A small-molecule ligand and the protein it binds are described below.
Small molecule (SMILES): CC(=O)N[C@H]1[C@@H](O[C@H]2[C@H](O)[C@@H](NC(C)=O)CO[C@@H]2CO[C@H]2O[C@@H](C)[C@@H](O)[C@@H](O)[C@@H]2O)O[C@H](CO)[C@@H](O[C@@H]2O[C@H](CO[C@H]3O[C@H](CO)[C@@H](O)[C@H](O)[C@@H]3O[C@@H]3O[C@H](CO)[C@@H](O)[C@H](O)[C@H]3NC(C)=O)[C@@H](O)[C@H](O[C@H]3O[C@H](CO)[C@@H](O)[C@H](O)[C@@H]3O[C@@H]3O[C@H](CO)[C@@H](O)[C@H](O)[C@H]3NC(C)=O)[C@@H]2O)[C@@H]1O

Sequence of chain 1.B:
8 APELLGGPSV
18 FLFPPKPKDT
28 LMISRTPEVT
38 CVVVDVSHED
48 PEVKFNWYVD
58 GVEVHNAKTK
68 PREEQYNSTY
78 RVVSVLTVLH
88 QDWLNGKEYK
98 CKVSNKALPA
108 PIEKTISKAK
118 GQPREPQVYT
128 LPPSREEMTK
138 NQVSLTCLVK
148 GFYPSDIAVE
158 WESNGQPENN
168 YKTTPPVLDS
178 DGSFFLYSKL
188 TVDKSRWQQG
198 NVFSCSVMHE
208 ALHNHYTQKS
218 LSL

Binding-site contacts:
Ligand atom O6 contacts residue PHE20 of chain 1.B at 2.9 Å.
Ligand atom C5 contacts residue PHE20 of chain 1.B at 3.4 Å (hydrophobic).
Ligand atom C1 contacts residue ASN74 of chain 1.B at 1.5 Å.
Ligand atom C5 contacts residue PHE20 of chain 1.B at 4.0 Å (hydrophobic).
Ligand atom O5 contacts residue VAL41 of chain 1.B at 3.7 Å.
Ligand atom O5 contacts residue PHE18 of chain 1.B at 3.8 Å.
Ligand atom C6 contacts residue THR37 of chain 1.B at 3.7 Å.
Ligand atom O7 contacts residue LYS111 of chain 1.B at 3.9 Å.
Ligand atom O6 contacts residue ASN74 of chain 1.B at 3.8 Å.
Ligand atom C2 contacts residue PHE20 of chain 1.B at 3.9 Å (hydrophobic).
Ligand atom O4 contacts residue PHE20 of chain 1.B at 3.6 Å.
Ligand atom C1 contacts residue PHE20 of chain 1.B at 3.8 Å (hydrophobic).
Ligand atom C7 contacts residue ASP42 of chain 1.B at 3.8 Å.
Ligand atom N2 contacts residue ASN74 of chain 1.B at 2.6 Å (h-bond).
Ligand atom C3 contacts residue ASN74 of chain 1.B at 3.7 Å.
Ligand atom C3 contacts residue PHE18 of chain 1.B at 3.5 Å (hydrophobic).
Ligand atom O6 contacts residue THR37 of chain 1.B at 3.9 Å.
Ligand atom C6 contacts residue PHE18 of chain 1.B at 3.8 Å (hydrophobic).
Ligand atom O5 contacts residue PHE20 of chain 1.B at 3.8 Å.
Ligand atom C6 contacts residue TYR73 of chain 1.B at 4.0 Å (hydrophobic).
Ligand atom O7 contacts residue ASP42 of chain 1.B at 3.6 Å.
Ligand atom C4 contacts residue PHE18 of chain 1.B at 3.5 Å (hydrophobic).
Ligand atom C1 contacts residue VAL41 of chain 1.B at 3.8 Å (hydrophobic).
Ligand atom C1 contacts residue PHE20 of chain 1.B at 3.1 Å (hydrophobic).
Ligand atom C2 contacts residue PHE18 of chain 1.B at 3.6 Å (hydrophobic).
Ligand atom C7 contacts residue ASN74 of chain 1.B at 3.8 Å.
Ligand atom O4 contacts residue PHE18 of chain 1.B at 3.9 Å.
Ligand atom C8 contacts residue ARG78 of chain 1.B at 2.8 Å.
Ligand atom C8 contacts residue VAL41 of chain 1.B at 3.8 Å (hydrophobic).
Ligand atom N2 contacts residue THR76 of chain 1.B at 4.0 Å.
Ligand atom C2 contacts residue ASN74 of chain 1.B at 2.5 Å.
Ligand atom N2 contacts residue ASP42 of chain 1.B at 3.5 Å (salt-bridge).
Ligand atom C7 contacts residue ARG78 of chain 1.B at 3.4 Å.
Ligand atom C5 contacts residue ASN74 of chain 1.B at 3.7 Å.
Ligand atom O5 contacts residue ASN74 of chain 1.B at 2.4 Å (h-bond).
Ligand atom C7 contacts residue VAL41 of chain 1.B at 4.0 Å (hydrophobic).
Ligand atom O7 contacts residue ARG78 of chain 1.B at 3.1 Å (salt-bridge).
Ligand atom C2 contacts residue VAL41 of chain 1.B at 3.8 Å (hydrophobic).
Ligand atom C6 contacts residue PHE20 of chain 1.B at 3.5 Å (hydrophobic).
Ligand atom C1 contacts residue PHE18 of chain 1.B at 3.4 Å (hydrophobic).